A protein and the small-molecule ligand that binds it are described below.
Small molecule (SMILES): CC(C)[C@@H](C)/C=C/[C@@H](C)[C@H]1CC[C@H]2C3=CC=C4C[C@@H](O)CC[C@]4(C)[C@H]3CC[C@]12C

Binding-site contacts:
Ligand atom O1 contacts residue PHE198 of chain 1.A at 4.2 Å.
Ligand atom C4 contacts residue ILE200 of chain 1.A at 4.0 Å (hydrophobic).
Ligand atom C6 contacts residue SER196 of chain 1.A at 4.0 Å.
Ligand atom C15 contacts residue LEU186 of chain 1.A at 4.0 Å (hydrophobic).
Ligand atom C19 contacts residue ASN87 of chain 1.A at 3.9 Å.
Ligand atom C25 contacts residue LEU171 of chain 1.A at 3.2 Å (hydrophobic).
Ligand atom C28 contacts residue PHE185 of chain 1.A at 4.1 Å (hydrophobic).
Ligand atom C28 contacts residue LEU171 of chain 1.A at 3.2 Å (hydrophobic).
Ligand atom C21 contacts residue LYS90 of chain 1.A at 3.2 Å.
Ligand atom C18 contacts residue GLY195 of chain 1.A at 4.1 Å.
Ligand atom C2 contacts residue THR113 of chain 1.A at 4.2 Å.
Ligand atom C28 contacts residue ILE172 of chain 1.A at 3.7 Å (hydrophobic).
Ligand atom C18 contacts residue SER196 of chain 1.A at 4.2 Å.
Ligand atom O1 contacts residue THR113 of chain 1.A at 3.0 Å.
Ligand atom C15 contacts residue PHE109 of chain 1.A at 3.7 Å (hydrophobic).
Ligand atom C1 contacts residue ASN87 of chain 1.A at 4.3 Å.
Ligand atom C27 contacts residue LEU171 of chain 1.A at 3.9 Å (hydrophobic).
Ligand atom C12 contacts residue ASN87 of chain 1.A at 4.3 Å.
Ligand atom C7 contacts residue SER196 of chain 1.A at 4.2 Å.
Ligand atom C24 contacts residue LEU171 of chain 1.A at 3.5 Å (hydrophobic).
Ligand atom C14 contacts residue PHE109 of chain 1.A at 3.8 Å (hydrophobic).
Ligand atom C16 contacts residue LEU186 of chain 1.A at 4.2 Å (hydrophobic).
Ligand atom C1 contacts residue LEU84 of chain 1.A at 4.2 Å (hydrophobic).
Ligand atom C24 contacts residue ILE172 of chain 1.A at 4.0 Å (hydrophobic).
Ligand atom C5 contacts residue PHE109 of chain 1.A at 4.0 Å (hydrophobic).
Ligand atom C6 contacts residue ILE200 of chain 1.A at 3.9 Å (hydrophobic).
Ligand atom C19 contacts residue PRO197 of chain 1.A at 4.2 Å (hydrophobic).
Ligand atom C4 contacts residue PHE112 of chain 1.A at 4.0 Å (hydrophobic).
Ligand atom C7 contacts residue LEU186 of chain 1.A at 4.0 Å (hydrophobic).
Ligand atom C3 contacts residue THR113 of chain 1.A at 3.9 Å.
Ligand atom C18 contacts residue GLY194 of chain 1.A at 3.6 Å.
Ligand atom C26 contacts residue LEU94 of chain 1.A at 3.6 Å (hydrophobic).
Ligand atom C7 contacts residue PHE109 of chain 1.A at 3.4 Å (hydrophobic).
Ligand atom C4 contacts residue PHE198 of chain 1.A at 4.0 Å (hydrophobic).
Ligand atom C11 contacts residue ASN87 of chain 1.A at 3.8 Å.
Ligand atom C6 contacts residue PHE109 of chain 1.A at 3.3 Å (hydrophobic).
Ligand atom C8 contacts residue PHE109 of chain 1.A at 3.7 Å (hydrophobic).
Ligand atom O1 contacts residue PHE112 of chain 1.A at 3.0 Å.
Ligand atom C21 contacts residue ALA91 of chain 1.A at 4.0 Å (hydrophobic).
Ligand atom C3 contacts residue PHE112 of chain 1.A at 3.8 Å (hydrophobic).

Sequence of chain 1.A:
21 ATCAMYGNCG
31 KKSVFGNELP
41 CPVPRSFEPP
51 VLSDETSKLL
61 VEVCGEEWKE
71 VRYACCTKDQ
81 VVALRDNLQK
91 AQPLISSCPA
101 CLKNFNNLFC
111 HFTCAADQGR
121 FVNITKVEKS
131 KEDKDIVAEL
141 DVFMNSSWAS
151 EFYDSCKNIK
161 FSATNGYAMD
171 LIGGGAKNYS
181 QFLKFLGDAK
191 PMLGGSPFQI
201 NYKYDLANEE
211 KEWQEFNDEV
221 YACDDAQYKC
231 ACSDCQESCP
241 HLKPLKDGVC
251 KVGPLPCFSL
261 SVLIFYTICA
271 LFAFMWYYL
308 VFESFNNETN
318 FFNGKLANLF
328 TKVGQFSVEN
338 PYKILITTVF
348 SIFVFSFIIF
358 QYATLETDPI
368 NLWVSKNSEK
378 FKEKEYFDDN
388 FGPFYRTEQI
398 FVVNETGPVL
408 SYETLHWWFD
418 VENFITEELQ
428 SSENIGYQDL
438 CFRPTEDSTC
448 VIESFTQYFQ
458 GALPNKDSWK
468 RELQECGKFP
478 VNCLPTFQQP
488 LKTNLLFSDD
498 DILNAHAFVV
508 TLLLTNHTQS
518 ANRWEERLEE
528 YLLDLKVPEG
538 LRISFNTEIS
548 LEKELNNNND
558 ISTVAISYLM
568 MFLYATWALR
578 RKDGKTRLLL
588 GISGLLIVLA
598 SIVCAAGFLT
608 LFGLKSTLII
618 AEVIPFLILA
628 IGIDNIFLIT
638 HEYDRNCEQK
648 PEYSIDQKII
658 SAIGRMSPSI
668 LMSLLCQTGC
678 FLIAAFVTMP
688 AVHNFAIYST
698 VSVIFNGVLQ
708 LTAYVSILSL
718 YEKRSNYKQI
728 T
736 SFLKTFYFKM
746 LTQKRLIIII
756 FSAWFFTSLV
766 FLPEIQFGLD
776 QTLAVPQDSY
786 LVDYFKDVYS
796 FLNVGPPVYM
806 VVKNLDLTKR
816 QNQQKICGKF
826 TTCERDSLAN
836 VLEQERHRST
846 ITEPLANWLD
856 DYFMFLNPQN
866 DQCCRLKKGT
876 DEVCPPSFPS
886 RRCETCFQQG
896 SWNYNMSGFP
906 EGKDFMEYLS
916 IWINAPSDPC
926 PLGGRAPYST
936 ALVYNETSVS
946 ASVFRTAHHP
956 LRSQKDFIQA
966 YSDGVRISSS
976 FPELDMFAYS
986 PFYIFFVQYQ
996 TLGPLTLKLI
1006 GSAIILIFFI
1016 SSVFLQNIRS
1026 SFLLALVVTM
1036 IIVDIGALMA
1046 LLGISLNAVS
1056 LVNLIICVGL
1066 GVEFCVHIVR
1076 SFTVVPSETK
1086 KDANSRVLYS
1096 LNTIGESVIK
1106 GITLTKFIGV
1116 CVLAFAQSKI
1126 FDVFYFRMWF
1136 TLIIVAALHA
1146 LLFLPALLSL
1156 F